This small molecule binds to this protein.
Small molecule (SMILES): N#Cc1ccc(OC2CCC(NS(=O)(=O)C(F)(F)F)CC2)cc1Cl

Sequence of chain 1.A:
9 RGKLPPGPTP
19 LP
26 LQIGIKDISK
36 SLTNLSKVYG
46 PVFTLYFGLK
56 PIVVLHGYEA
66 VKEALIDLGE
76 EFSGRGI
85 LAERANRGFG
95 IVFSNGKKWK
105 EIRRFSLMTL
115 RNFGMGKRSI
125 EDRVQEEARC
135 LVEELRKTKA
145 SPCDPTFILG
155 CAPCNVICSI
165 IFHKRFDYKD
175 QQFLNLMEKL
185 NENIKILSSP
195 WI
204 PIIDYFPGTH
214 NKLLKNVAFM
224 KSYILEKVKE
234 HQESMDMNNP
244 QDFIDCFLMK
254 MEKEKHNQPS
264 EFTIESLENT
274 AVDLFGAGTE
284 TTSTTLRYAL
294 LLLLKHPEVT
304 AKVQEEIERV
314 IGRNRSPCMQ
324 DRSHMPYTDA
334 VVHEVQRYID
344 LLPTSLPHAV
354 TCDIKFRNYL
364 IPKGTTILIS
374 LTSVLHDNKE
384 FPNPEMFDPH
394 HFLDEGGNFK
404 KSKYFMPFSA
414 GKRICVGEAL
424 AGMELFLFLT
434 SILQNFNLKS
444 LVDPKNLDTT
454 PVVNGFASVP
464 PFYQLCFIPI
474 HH

Binding-site contacts:
Ligand atom S5 contacts residue ARG91 of chain 1.A at 3.4 Å (salt-bridge).
Ligand atom C9 contacts residue ARG91 of chain 1.A at 3.9 Å.
Ligand atom C22 contacts residue THR284 of chain 1.A at 3.1 Å.
Ligand atom C11 contacts residue ARG91 of chain 1.A at 3.6 Å.
Ligand atom O7 contacts residue VAL275 of chain 1.A at 4.1 Å.
Ligand atom F4 contacts residue VAL220 of chain 1.A at 3.4 Å.
Ligand atom O6 contacts residue VAL220 of chain 1.A at 3.6 Å.
Ligand atom C16 contacts residue ILE188 of chain 1.A at 3.6 Å (hydrophobic).
Ligand atom F3 contacts residue LEU191 of chain 1.A at 3.0 Å.
Ligand atom C2 contacts residue ARG91 of chain 1.A at 4.0 Å.
Ligand atom O7 contacts residue VAL220 of chain 1.A at 3.7 Å.
Ligand atom N8 contacts residue ARG91 of chain 1.A at 3.1 Å (salt-bridge).
Ligand atom O6 contacts residue ASN187 of chain 1.A at 2.8 Å (h-bond).
Ligand atom C2 contacts residue LEU191 of chain 1.A at 4.1 Å (hydrophobic).
Ligand atom O7 contacts residue ARG91 of chain 1.A at 2.2 Å (salt-bridge).
Ligand atom F1 contacts residue PHE97 of chain 1.A at 4.0 Å.
Ligand atom C11 contacts residue GLY279 of chain 1.A at 3.8 Å.
Ligand atom C24 contacts residue ALA280 of chain 1.A at 3.5 Å (hydrophobic).
Ligand atom C9 contacts residue VAL275 of chain 1.A at 4.2 Å (hydrophobic).
Ligand atom C2 contacts residue VAL220 of chain 1.A at 4.2 Å (hydrophobic).
Ligand atom F4 contacts residue ASN187 of chain 1.A at 4.2 Å.
Ligand atom C12 contacts residue ASP276 of chain 1.A at 4.2 Å.
Ligand atom C15 contacts residue ILE188 of chain 1.A at 3.7 Å (hydrophobic).
Ligand atom S5 contacts residue VAL220 of chain 1.A at 4.0 Å.
Ligand atom C21 contacts residue ALA280 of chain 1.A at 3.9 Å (hydrophobic).
Ligand atom F4 contacts residue LEU216 of chain 1.A at 4.0 Å.
Ligand atom CL25 contacts residue ALA280 of chain 1.A at 3.5 Å.
Ligand atom N23 contacts residue LEU345 of chain 1.A at 3.6 Å.
Ligand atom C11 contacts residue VAL275 of chain 1.A at 3.4 Å (hydrophobic).
Ligand atom CL25 contacts residue LEU349 of chain 1.A at 3.8 Å.
Ligand atom O6 contacts residue MET223 of chain 1.A at 3.8 Å.
Ligand atom N23 contacts residue THR284 of chain 1.A at 2.4 Å.
Ligand atom C11 contacts residue ASP276 of chain 1.A at 4.1 Å.
Ligand atom C26 contacts residue VAL96 of chain 1.A at 4.1 Å (hydrophobic).
Ligand atom C12 contacts residue ARG91 of chain 1.A at 3.9 Å.
Ligand atom S5 contacts residue ASN187 of chain 1.A at 4.2 Å.
Ligand atom C26 contacts residue ALA280 of chain 1.A at 3.9 Å (hydrophobic).
Ligand atom F1 contacts residue ARG91 of chain 1.A at 3.4 Å.
Ligand atom CL25 contacts residue HEM1 of chain 1.C at 3.4 Å.
Ligand atom F4 contacts residue LEU191 of chain 1.A at 4.2 Å.